Sequence of chain 1.B:
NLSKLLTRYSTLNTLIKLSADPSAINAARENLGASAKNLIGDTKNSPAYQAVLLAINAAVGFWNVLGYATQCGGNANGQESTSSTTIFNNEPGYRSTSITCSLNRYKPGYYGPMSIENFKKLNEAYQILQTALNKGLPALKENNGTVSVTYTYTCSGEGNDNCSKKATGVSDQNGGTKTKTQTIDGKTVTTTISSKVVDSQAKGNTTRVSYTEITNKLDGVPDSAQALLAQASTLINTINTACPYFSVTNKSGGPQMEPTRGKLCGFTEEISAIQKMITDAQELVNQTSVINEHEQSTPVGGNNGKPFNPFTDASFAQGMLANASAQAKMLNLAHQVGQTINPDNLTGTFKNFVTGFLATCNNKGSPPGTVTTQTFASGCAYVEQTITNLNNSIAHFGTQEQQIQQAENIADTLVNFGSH

The small molecule below binds the protein below.
Small molecule (SMILES): CC(=O)N[C@H]1[C@H](O[C@H]2[C@@H](O)[C@@H](CO)O[C@@H](O[C@H]3[C@H](O)[C@@H](O)[C@H](O)O[C@@H]3CO)[C@@H]2O)O[C@H](CO)[C@@H](O[C@@H]2O[C@@H](C)[C@@H](O)[C@@H](O)[C@@H]2O)[C@@H]1O[C@@H]1O[C@H](CO)[C@H](O)[C@H](O)[C@H]1O[C@@H]1O[C@@H](C)[C@@H](O)[C@@H](O)[C@@H]1O

Binding-site contacts:
Ligand atom C6 contacts residue VAL229 of chain 1.B at 3.6 Å (hydrophobic).
Ligand atom O4 contacts residue SER232 of chain 1.B at 3.8 Å.
Ligand atom O3 contacts residue SER232 of chain 1.B at 3.0 Å (h-bond).
Ligand atom C5 contacts residue ASP231 of chain 1.B at 3.8 Å.
Ligand atom C6 contacts residue THR244 of chain 1.B at 3.2 Å.
Ligand atom C1 contacts residue SER242 of chain 1.B at 3.7 Å.
Ligand atom C2 contacts residue SER242 of chain 1.B at 3.8 Å.
Ligand atom C4 contacts residue THR244 of chain 1.B at 3.8 Å.
Ligand atom O3 contacts residue SER188 of chain 1.B at 3.3 Å.
Ligand atom O5 contacts residue ASP231 of chain 1.B at 3.0 Å (salt-bridge).
Ligand atom C3 contacts residue SER232 of chain 1.B at 3.6 Å.
Ligand atom O3 contacts residue CYS187 of chain 1.B at 3.8 Å.
Ligand atom C6 contacts residue GLN205 of chain 1.B at 3.6 Å.
Ligand atom C1 contacts residue GLN205 of chain 1.B at 3.9 Å.
Ligand atom O2 contacts residue GLY189 of chain 1.B at 3.6 Å (h-bond).
Ligand atom C3 contacts residue GLY189 of chain 1.B at 3.4 Å.
Ligand atom C8 contacts residue GLU190 of chain 1.B at 3.8 Å.
Ligand atom C4 contacts residue ASP231 of chain 1.B at 3.8 Å.
Ligand atom O4 contacts residue THR244 of chain 1.B at 2.8 Å (h-bond).
Ligand atom O3 contacts residue SER242 of chain 1.B at 2.9 Å (h-bond).
Ligand atom O3 contacts residue GLN233 of chain 1.B at 3.8 Å.
Ligand atom C4 contacts residue CYS187 of chain 1.B at 3.9 Å (hydrophobic).
Ligand atom O3 contacts residue GLY189 of chain 1.B at 2.6 Å (h-bond).
Ligand atom O7 contacts residue SER242 of chain 1.B at 3.4 Å (h-bond).
Ligand atom O2 contacts residue ASN192 of chain 1.B at 2.7 Å (h-bond).
Ligand atom C6 contacts residue ASP231 of chain 1.B at 3.5 Å.
Ligand atom O4 contacts residue TYR243 of chain 1.B at 3.7 Å.
Ligand atom O3 contacts residue ASN192 of chain 1.B at 3.7 Å.
Ligand atom O5 contacts residue THR244 of chain 1.B at 3.5 Å (h-bond).
Ligand atom C3 contacts residue SER242 of chain 1.B at 3.9 Å.
Ligand atom C2 contacts residue SER242 of chain 1.B at 3.9 Å.
Ligand atom O6 contacts residue ASP231 of chain 1.B at 3.0 Å (salt-bridge).
Ligand atom C2 contacts residue ASN192 of chain 1.B at 3.3 Å.
Ligand atom O4 contacts residue ASP231 of chain 1.B at 3.1 Å (salt-bridge).
Ligand atom O3 contacts residue ASP231 of chain 1.B at 3.9 Å.
Ligand atom O4 contacts residue CYS187 of chain 1.B at 2.8 Å (h-bond).
Ligand atom O4 contacts residue SER232 of chain 1.B at 3.3 Å.
Ligand atom O5 contacts residue GLN205 of chain 1.B at 3.3 Å (h-bond).
Ligand atom O2 contacts residue SER242 of chain 1.B at 3.9 Å.
Ligand atom C5 contacts residue THR244 of chain 1.B at 3.7 Å.